Sequence of chain 1.C:
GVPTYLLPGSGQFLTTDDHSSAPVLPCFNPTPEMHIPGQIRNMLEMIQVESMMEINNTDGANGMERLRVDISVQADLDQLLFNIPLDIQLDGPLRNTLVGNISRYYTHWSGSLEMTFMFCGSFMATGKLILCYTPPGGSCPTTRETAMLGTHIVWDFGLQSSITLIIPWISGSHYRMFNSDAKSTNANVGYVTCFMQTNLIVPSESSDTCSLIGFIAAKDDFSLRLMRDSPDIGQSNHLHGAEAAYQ

Sequence of chain 1.A:
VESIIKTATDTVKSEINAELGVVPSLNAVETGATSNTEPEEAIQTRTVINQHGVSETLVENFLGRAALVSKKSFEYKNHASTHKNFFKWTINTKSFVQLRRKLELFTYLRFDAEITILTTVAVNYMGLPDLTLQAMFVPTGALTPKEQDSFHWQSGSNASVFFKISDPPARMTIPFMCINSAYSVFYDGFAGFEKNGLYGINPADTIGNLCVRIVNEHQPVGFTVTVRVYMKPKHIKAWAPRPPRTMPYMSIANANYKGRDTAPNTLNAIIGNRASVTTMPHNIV

The small molecule below binds the protein below.
Small molecule (SMILES): CC(=O)N[C@H]1[C@H]([C@H](O)[C@H](O)CO)O[C@@](OC[C@H]2O[C@@H](O[C@H]3[C@H](O)[C@@H](O)[C@H](O)O[C@@H]3CO)[C@H](O)[C@@H](O)[C@H]2O)(C(=O)O)C[C@@H]1O

Binding-site contacts:
Ligand atom O10 contacts residue ASN275 of chain 1.A at 2.9 Å (h-bond).
Ligand atom O3 contacts residue GLY282 of chain 1.A at 3.4 Å.
Ligand atom O6 contacts residue PRO274 of chain 1.A at 3.7 Å.
Ligand atom O7 contacts residue ARG270 of chain 1.A at 3.8 Å.
Ligand atom C5 contacts residue PRO231 of chain 1.C at 3.7 Å (hydrophobic).
Ligand atom N5 contacts residue ASN275 of chain 1.A at 3.6 Å (h-bond).
Ligand atom C5 contacts residue PRO274 of chain 1.A at 4.0 Å (hydrophobic).
Ligand atom C5 contacts residue ASN275 of chain 1.A at 3.6 Å.
Ligand atom C4 contacts residue ASP232 of chain 1.C at 3.5 Å.
Ligand atom O6 contacts residue ASP91 of chain 1.C at 3.1 Å.
Ligand atom C11 contacts residue GLY234 of chain 1.C at 3.8 Å.
Ligand atom O4 contacts residue ASP91 of chain 1.C at 2.7 Å (salt-bridge).
Ligand atom C6 contacts residue ASP91 of chain 1.C at 3.8 Å.
Ligand atom O7 contacts residue PRO274 of chain 1.A at 3.4 Å.
Ligand atom C4 contacts residue PRO231 of chain 1.C at 3.5 Å (hydrophobic).
Ligand atom C1 contacts residue ARG104 of chain 1.C at 3.6 Å.
Ligand atom N5 contacts residue PRO231 of chain 1.C at 2.9 Å (h-bond).
Ligand atom O3 contacts residue PRO274 of chain 1.A at 3.8 Å.
Ligand atom C3 contacts residue PRO274 of chain 1.A at 3.8 Å (hydrophobic).
Ligand atom O3 contacts residue ASP91 of chain 1.C at 4.0 Å.
Ligand atom C11 contacts residue PRO231 of chain 1.C at 3.7 Å (hydrophobic).
Ligand atom C11 contacts residue ILE233 of chain 1.C at 3.8 Å (hydrophobic).
Ligand atom N5 contacts residue ASP232 of chain 1.C at 4.1 Å.
Ligand atom C10 contacts residue ASN275 of chain 1.A at 3.3 Å.
Ligand atom O4 contacts residue PRO231 of chain 1.C at 3.8 Å.
Ligand atom C4 contacts residue PRO274 of chain 1.A at 4.0 Å (hydrophobic).
Ligand atom O1B contacts residue ARG104 of chain 1.C at 2.8 Å (salt-bridge).
Ligand atom O4 contacts residue ARG95 of chain 1.C at 3.6 Å (salt-bridge).
Ligand atom C4 contacts residue ARG104 of chain 1.C at 3.9 Å.
Ligand atom C10 contacts residue PRO231 of chain 1.C at 3.8 Å (hydrophobic).
Ligand atom C3 contacts residue ARG95 of chain 1.C at 3.9 Å.
Ligand atom C4 contacts residue ASN275 of chain 1.A at 3.8 Å.
Ligand atom C11 contacts residue ASP232 of chain 1.C at 3.8 Å.
Ligand atom O10 contacts residue ARG270 of chain 1.A at 3.3 Å.
Ligand atom C3 contacts residue PRO274 of chain 1.A at 4.1 Å (hydrophobic).
Ligand atom C4 contacts residue ASP91 of chain 1.C at 3.2 Å.
Ligand atom O4 contacts residue ASP232 of chain 1.C at 2.7 Å (salt-bridge).
Ligand atom C3 contacts residue ARG104 of chain 1.C at 3.8 Å.
Ligand atom C3 contacts residue ASP232 of chain 1.C at 4.0 Å.
Ligand atom O4 contacts residue ASN275 of chain 1.A at 3.0 Å (h-bond).